This small molecule binds to this protein.
Small molecule (SMILES): CC(=O)N[C@@H]1[C@@H](O)[C@H](O)[C@@H](CO)O[C@H]1O

Sequence of chain 1.A:
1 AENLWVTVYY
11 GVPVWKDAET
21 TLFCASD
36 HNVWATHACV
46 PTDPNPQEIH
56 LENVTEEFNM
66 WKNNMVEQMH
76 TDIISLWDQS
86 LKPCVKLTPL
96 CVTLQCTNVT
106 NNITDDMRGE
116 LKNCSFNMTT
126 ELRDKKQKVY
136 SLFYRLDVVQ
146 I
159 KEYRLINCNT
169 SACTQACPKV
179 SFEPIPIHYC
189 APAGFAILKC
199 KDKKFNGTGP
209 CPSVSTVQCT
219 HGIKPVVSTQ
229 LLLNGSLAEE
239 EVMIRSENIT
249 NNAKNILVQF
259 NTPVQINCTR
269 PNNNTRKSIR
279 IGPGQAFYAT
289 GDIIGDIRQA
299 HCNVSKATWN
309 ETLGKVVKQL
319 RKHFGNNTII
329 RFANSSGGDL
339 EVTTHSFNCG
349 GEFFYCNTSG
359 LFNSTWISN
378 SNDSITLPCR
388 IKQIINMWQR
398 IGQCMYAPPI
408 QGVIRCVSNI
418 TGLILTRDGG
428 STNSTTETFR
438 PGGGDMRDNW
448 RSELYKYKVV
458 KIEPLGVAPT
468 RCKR

Binding-site contacts:
Ligand atom O5 contacts residue ASN271 of chain 1.A at 2.4 Å (h-bond).
Ligand atom C4 contacts residue ASN271 of chain 1.A at 4.2 Å.
Ligand atom C8 contacts residue VAL410 of chain 1.A at 3.9 Å (hydrophobic).
Ligand atom C7 contacts residue ASN271 of chain 1.A at 3.3 Å.
Ligand atom C5 contacts residue ASN271 of chain 1.A at 3.7 Å.
Ligand atom C1 contacts residue ASN271 of chain 1.A at 1.4 Å.
Ligand atom O5 contacts residue ILE292 of chain 1.A at 3.8 Å.
Ligand atom C8 contacts residue ASN271 of chain 1.A at 4.4 Å.
Ligand atom O7 contacts residue ASN271 of chain 1.A at 3.2 Å (h-bond).
Ligand atom N2 contacts residue ASN271 of chain 1.A at 2.9 Å (h-bond).
Ligand atom C3 contacts residue ASN271 of chain 1.A at 3.8 Å.
Ligand atom C2 contacts residue ASN271 of chain 1.A at 2.5 Å.
Ligand atom O6 contacts residue ILE292 of chain 1.A at 4.1 Å.
Ligand atom C6 contacts residue ILE292 of chain 1.A at 4.3 Å (hydrophobic).